Sequence of chain 9.V:
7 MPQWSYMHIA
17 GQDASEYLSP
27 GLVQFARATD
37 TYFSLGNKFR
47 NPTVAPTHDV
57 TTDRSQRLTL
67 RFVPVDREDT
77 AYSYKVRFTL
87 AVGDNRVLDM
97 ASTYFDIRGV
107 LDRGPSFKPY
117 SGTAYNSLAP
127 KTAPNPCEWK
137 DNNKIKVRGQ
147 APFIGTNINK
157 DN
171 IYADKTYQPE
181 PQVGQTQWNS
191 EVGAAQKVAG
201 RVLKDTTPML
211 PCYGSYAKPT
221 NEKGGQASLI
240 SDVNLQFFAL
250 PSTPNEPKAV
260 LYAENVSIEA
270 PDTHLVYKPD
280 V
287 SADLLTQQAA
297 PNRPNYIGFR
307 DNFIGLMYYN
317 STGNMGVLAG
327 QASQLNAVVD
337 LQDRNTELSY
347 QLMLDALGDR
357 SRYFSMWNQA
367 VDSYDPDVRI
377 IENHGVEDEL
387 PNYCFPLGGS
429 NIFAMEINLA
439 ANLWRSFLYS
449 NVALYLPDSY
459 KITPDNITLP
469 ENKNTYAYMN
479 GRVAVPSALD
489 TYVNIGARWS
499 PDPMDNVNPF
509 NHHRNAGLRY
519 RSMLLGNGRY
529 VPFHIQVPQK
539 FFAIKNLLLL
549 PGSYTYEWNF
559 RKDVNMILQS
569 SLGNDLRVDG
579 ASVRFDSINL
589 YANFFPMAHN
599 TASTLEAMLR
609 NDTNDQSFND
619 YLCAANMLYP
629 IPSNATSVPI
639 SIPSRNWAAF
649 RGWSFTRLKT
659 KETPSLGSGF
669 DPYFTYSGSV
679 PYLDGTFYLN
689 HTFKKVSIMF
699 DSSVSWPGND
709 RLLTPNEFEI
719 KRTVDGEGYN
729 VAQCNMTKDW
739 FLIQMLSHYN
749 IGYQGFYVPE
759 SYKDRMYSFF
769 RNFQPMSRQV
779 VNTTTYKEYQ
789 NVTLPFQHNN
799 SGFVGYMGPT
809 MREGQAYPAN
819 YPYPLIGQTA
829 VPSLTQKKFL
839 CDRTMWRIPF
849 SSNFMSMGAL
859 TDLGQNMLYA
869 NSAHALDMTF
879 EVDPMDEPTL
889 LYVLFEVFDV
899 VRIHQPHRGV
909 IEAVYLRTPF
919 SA

Sequence of chain 9.T:
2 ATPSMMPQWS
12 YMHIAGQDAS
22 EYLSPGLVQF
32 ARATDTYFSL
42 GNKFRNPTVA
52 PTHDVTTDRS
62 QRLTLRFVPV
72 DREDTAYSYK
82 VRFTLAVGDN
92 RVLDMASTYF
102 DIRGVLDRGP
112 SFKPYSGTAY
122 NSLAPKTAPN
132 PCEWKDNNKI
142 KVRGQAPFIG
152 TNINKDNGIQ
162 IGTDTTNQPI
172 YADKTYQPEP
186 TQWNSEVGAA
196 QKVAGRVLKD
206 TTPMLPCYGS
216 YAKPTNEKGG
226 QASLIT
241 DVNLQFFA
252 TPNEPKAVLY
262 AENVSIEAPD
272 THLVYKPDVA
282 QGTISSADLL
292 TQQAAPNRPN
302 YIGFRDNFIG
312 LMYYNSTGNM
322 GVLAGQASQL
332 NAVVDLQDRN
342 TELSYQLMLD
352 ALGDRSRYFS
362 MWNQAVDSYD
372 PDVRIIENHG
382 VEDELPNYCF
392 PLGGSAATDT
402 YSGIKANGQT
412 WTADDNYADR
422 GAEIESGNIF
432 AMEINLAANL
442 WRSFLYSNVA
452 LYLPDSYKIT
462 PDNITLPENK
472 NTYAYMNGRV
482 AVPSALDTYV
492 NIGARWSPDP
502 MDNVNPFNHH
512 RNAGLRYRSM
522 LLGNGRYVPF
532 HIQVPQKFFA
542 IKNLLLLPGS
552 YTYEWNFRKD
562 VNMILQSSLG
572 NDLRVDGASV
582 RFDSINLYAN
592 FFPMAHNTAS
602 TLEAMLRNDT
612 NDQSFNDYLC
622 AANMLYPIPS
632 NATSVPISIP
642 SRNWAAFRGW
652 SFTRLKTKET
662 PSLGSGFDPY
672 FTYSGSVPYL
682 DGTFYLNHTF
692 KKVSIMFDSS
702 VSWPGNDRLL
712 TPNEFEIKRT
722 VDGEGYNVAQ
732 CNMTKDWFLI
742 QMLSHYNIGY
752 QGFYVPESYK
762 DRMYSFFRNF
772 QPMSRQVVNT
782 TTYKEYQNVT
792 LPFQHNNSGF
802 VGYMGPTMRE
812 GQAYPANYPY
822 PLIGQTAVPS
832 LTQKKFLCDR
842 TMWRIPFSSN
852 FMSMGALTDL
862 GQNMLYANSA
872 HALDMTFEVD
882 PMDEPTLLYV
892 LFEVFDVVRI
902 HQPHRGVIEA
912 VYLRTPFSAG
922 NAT

Binding-site contacts:
Ligand atom CA contacts residue CYS621 of chain 9.T at 3.1 Å (hydrophobic).
Ligand atom C contacts residue ARG649 of chain 9.T at 3.8 Å.
Ligand atom CB contacts residue CYS621 of chain 9.T at 3.7 Å (hydrophobic).
Ligand atom CG contacts residue ARG46 of chain 9.V at 3.7 Å.
Ligand atom CE1 contacts residue LEU348 of chain 9.T at 4.0 Å (hydrophobic).
Ligand atom CB contacts residue TYR619 of chain 9.T at 3.1 Å (hydrophobic).
Ligand atom CE1 contacts residue GLU894 of chain 9.T at 4.3 Å.
Ligand atom C contacts residue ARG649 of chain 9.T at 4.2 Å.
Ligand atom CE1 contacts residue MET843 of chain 9.T at 4.1 Å (hydrophobic).
Ligand atom CD contacts residue CYS621 of chain 9.T at 4.2 Å (hydrophobic).
Ligand atom N contacts residue ASP618 of chain 9.T at 3.5 Å (salt-bridge).
Ligand atom CA contacts residue TYR619 of chain 9.T at 3.6 Å (hydrophobic).
Ligand atom CD2 contacts residue GLU894 of chain 9.T at 4.2 Å.
Ligand atom CG contacts residue GLU894 of chain 9.T at 3.8 Å.
Ligand atom CB contacts residue TYR619 of chain 9.T at 4.0 Å (hydrophobic).
Ligand atom C contacts residue TYR619 of chain 9.T at 3.4 Å (hydrophobic).
Ligand atom CA contacts residue ARG649 of chain 9.T at 4.0 Å.
Ligand atom CB contacts residue ARG649 of chain 9.T at 3.8 Å.
Ligand atom CD2 contacts residue ARG845 of chain 9.T at 3.8 Å.
Ligand atom CD contacts residue ARG46 of chain 9.V at 3.9 Å.
Ligand atom CA contacts residue TYR619 of chain 9.T at 3.8 Å (hydrophobic).
Ligand atom C contacts residue ASN617 of chain 9.T at 4.2 Å.
Ligand atom N contacts residue TYR619 of chain 9.T at 3.7 Å.
Ligand atom CB contacts residue PHE896 of chain 9.T at 3.9 Å (hydrophobic).
Ligand atom N contacts residue ARG649 of chain 9.T at 3.8 Å.
Ligand atom CD contacts residue ASN617 of chain 9.T at 2.8 Å.
Ligand atom N contacts residue CYS621 of chain 9.T at 3.2 Å (h-bond).
Ligand atom CA contacts residue ASN617 of chain 9.T at 4.2 Å.
Ligand atom CG contacts residue ASN617 of chain 9.T at 3.6 Å.
Ligand atom ND1 contacts residue GLU894 of chain 9.T at 3.9 Å.
Ligand atom N contacts residue TYR619 of chain 9.T at 3.4 Å.
Ligand atom O contacts residue TYR619 of chain 9.T at 3.9 Å.
Ligand atom CG contacts residue PHE896 of chain 9.T at 3.4 Å (hydrophobic).
Ligand atom O contacts residue ARG845 of chain 9.T at 4.2 Å.
Ligand atom N contacts residue ASN617 of chain 9.T at 2.8 Å (h-bond).
Ligand atom CB contacts residue GLU894 of chain 9.T at 4.2 Å.
Ligand atom O contacts residue ARG649 of chain 9.T at 3.2 Å (salt-bridge).
Ligand atom CB contacts residue ARG649 of chain 9.T at 3.6 Å.
Ligand atom CA contacts residue ARG649 of chain 9.T at 3.9 Å.
Ligand atom ND1 contacts residue LEU348 of chain 9.T at 4.2 Å.

The protein below binds the small molecule below.
Small molecule (SMILES): NC(N)=NCCC[C@H](NC(=O)[C@@H]1CCCN1)C(=O)N[C@H](C=O)Cc1cnc[nH]1